Sequence of chain 1.A:
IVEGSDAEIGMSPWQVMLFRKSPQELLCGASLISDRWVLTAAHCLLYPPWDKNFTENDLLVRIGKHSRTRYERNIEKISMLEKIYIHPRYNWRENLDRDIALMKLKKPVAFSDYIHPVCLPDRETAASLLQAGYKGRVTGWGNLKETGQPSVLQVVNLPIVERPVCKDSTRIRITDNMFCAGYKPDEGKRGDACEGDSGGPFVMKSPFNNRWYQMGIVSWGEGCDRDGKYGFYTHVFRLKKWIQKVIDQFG

This protein binds this small molecule.
Small molecule (SMILES): CC(=O)N[C@@H]1[C@@H](O)[C@H](O)[C@@H](CO)O[C@H]1O

Binding-site contacts:
Ligand atom C7 contacts residue LEU46 of chain 1.A at 4.0 Å (hydrophobic).
Ligand atom C7 contacts residue ASN53 of chain 1.A at 3.6 Å.
Ligand atom C8 contacts residue TRP92 of chain 1.A at 4.0 Å (hydrophobic).
Ligand atom C8 contacts residue LEU46 of chain 1.A at 3.9 Å (hydrophobic).
Ligand atom N2 contacts residue ASN53 of chain 1.A at 3.1 Å (h-bond).
Ligand atom C8 contacts residue PRO48 of chain 1.A at 3.9 Å (hydrophobic).
Ligand atom N2 contacts residue LEU46 of chain 1.A at 4.0 Å.
Ligand atom C4 contacts residue ASN53 of chain 1.A at 4.0 Å.
Ligand atom O7 contacts residue ASN53 of chain 1.A at 3.6 Å.
Ligand atom C1 contacts residue ASN53 of chain 1.A at 1.4 Å.
Ligand atom O5 contacts residue ASN53 of chain 1.A at 2.2 Å (h-bond).
Ligand atom C5 contacts residue ASN53 of chain 1.A at 3.6 Å.
Ligand atom C1 contacts residue LEU46 of chain 1.A at 4.5 Å (hydrophobic).
Ligand atom C2 contacts residue ASN53 of chain 1.A at 2.4 Å.
Ligand atom C3 contacts residue ASN53 of chain 1.A at 3.7 Å.